This protein binds this small molecule.
Small molecule (SMILES): OC[C@H]1O[C@H](O[C@H]2[C@@H](O)[C@H](O)[C@@H](CO)O[C@@H]2O)[C@@H](O)[C@@H](O)[C@@H]1O

Sequence of chain 1.C:
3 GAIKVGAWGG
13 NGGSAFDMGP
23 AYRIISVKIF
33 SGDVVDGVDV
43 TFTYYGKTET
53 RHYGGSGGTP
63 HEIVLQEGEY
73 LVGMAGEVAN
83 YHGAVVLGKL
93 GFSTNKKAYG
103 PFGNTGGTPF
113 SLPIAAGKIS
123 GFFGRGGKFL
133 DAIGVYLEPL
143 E

Binding-site contacts:
Ligand atom C4 contacts residue ASP133 of chain 1.C at 3.4 Å.
Ligand atom O6 contacts residue PHE131 of chain 1.C at 2.9 Å (h-bond).
Ligand atom O6 contacts residue LYS130 of chain 1.C at 3.0 Å (salt-bridge).
Ligand atom O3 contacts residue GLY14 of chain 1.C at 4.0 Å.
Ligand atom O2 contacts residue GLY129 of chain 1.C at 3.6 Å.
Ligand atom O5 contacts residue GLY129 of chain 1.C at 4.1 Å.
Ligand atom C3 contacts residue GLY15 of chain 1.C at 3.8 Å.
Ligand atom O1 contacts residue HIS84 of chain 1.C at 4.3 Å.
Ligand atom O6 contacts residue ALA86 of chain 1.C at 3.9 Å.
Ligand atom C4 contacts residue GLY14 of chain 1.C at 4.3 Å.
Ligand atom C6 contacts residue ALA86 of chain 1.C at 4.0 Å (hydrophobic).
Ligand atom O4 contacts residue ALA86 of chain 1.C at 4.3 Å.
Ligand atom O6 contacts residue GLY85 of chain 1.C at 3.9 Å.
Ligand atom O5 contacts residue LYS130 of chain 1.C at 3.1 Å (salt-bridge).
Ligand atom O2 contacts residue LYS130 of chain 1.C at 4.0 Å.
Ligand atom O4 contacts residue GLY14 of chain 1.C at 3.5 Å.
Ligand atom C1 contacts residue LYS130 of chain 1.C at 4.0 Å.
Ligand atom C6 contacts residue GLY85 of chain 1.C at 3.6 Å.
Ligand atom O5 contacts residue ALA86 of chain 1.C at 3.9 Å.
Ligand atom O4 contacts residue GLY15 of chain 1.C at 3.2 Å (h-bond).
Ligand atom C6 contacts residue ASP133 of chain 1.C at 3.5 Å.
Ligand atom C6 contacts residue HIS84 of chain 1.C at 3.5 Å.
Ligand atom O6 contacts residue ASP133 of chain 1.C at 2.6 Å (salt-bridge).
Ligand atom C4 contacts residue GLY15 of chain 1.C at 3.5 Å.
Ligand atom O1 contacts residue PHE131 of chain 1.C at 4.2 Å.
Ligand atom C5 contacts residue ALA86 of chain 1.C at 4.5 Å (hydrophobic).
Ligand atom O5 contacts residue PHE131 of chain 1.C at 4.4 Å.
Ligand atom O3 contacts residue GLY15 of chain 1.C at 2.9 Å (h-bond).
Ligand atom C5 contacts residue ASP133 of chain 1.C at 4.0 Å.
Ligand atom C5 contacts residue HIS84 of chain 1.C at 3.5 Å.
Ligand atom O4 contacts residue ASP133 of chain 1.C at 2.6 Å (salt-bridge).
Ligand atom C5 contacts residue LYS130 of chain 1.C at 4.0 Å.
Ligand atom C6 contacts residue VAL88 of chain 1.C at 4.2 Å (hydrophobic).
Ligand atom O5 contacts residue HIS84 of chain 1.C at 3.8 Å.
Ligand atom O6 contacts residue GLY128 of chain 1.C at 4.5 Å.
Ligand atom C6 contacts residue PHE131 of chain 1.C at 3.7 Å (hydrophobic).
Ligand atom O6 contacts residue GLY129 of chain 1.C at 3.4 Å.
Ligand atom C6 contacts residue LYS130 of chain 1.C at 3.9 Å.
Ligand atom O2 contacts residue GLY15 of chain 1.C at 4.2 Å.
Ligand atom O1 contacts residue LYS130 of chain 1.C at 4.0 Å.